A small-molecule ligand and the protein it binds are described below.
Small molecule (SMILES): CC(=O)N[C@@H]1[C@@H](O)[C@H](O)[C@@H](CO)O[C@H]1O

Binding-site contacts:
Ligand atom N2 contacts residue ASN92 of chain 1.B at 2.9 Å (h-bond).
Ligand atom C1 contacts residue ASN92 of chain 1.B at 1.4 Å.
Ligand atom C3 contacts residue ASN92 of chain 1.B at 3.8 Å.
Ligand atom C4 contacts residue ASN92 of chain 1.B at 4.2 Å.
Ligand atom O6 contacts residue TYR59 of chain 1.B at 4.0 Å.
Ligand atom O7 contacts residue ASN92 of chain 1.B at 3.3 Å (h-bond).
Ligand atom O5 contacts residue TYR59 of chain 1.B at 3.5 Å.
Ligand atom C5 contacts residue ASN92 of chain 1.B at 3.7 Å.
Ligand atom C1 contacts residue TYR59 of chain 1.B at 3.6 Å (hydrophobic).
Ligand atom C2 contacts residue ASN92 of chain 1.B at 2.5 Å.
Ligand atom C7 contacts residue ASN92 of chain 1.B at 3.5 Å.
Ligand atom C5 contacts residue TYR59 of chain 1.B at 3.6 Å (hydrophobic).
Ligand atom C7 contacts residue TYR59 of chain 1.B at 4.5 Å (hydrophobic).
Ligand atom O5 contacts residue ASN92 of chain 1.B at 2.4 Å (h-bond).
Ligand atom C8 contacts residue ASN92 of chain 1.B at 4.3 Å.
Ligand atom C6 contacts residue TYR59 of chain 1.B at 3.4 Å (hydrophobic).
Ligand atom O7 contacts residue TYR59 of chain 1.B at 3.3 Å.
Ligand atom C8 contacts residue ASN61 of chain 1.B at 3.8 Å.

Sequence of chain 1.B:
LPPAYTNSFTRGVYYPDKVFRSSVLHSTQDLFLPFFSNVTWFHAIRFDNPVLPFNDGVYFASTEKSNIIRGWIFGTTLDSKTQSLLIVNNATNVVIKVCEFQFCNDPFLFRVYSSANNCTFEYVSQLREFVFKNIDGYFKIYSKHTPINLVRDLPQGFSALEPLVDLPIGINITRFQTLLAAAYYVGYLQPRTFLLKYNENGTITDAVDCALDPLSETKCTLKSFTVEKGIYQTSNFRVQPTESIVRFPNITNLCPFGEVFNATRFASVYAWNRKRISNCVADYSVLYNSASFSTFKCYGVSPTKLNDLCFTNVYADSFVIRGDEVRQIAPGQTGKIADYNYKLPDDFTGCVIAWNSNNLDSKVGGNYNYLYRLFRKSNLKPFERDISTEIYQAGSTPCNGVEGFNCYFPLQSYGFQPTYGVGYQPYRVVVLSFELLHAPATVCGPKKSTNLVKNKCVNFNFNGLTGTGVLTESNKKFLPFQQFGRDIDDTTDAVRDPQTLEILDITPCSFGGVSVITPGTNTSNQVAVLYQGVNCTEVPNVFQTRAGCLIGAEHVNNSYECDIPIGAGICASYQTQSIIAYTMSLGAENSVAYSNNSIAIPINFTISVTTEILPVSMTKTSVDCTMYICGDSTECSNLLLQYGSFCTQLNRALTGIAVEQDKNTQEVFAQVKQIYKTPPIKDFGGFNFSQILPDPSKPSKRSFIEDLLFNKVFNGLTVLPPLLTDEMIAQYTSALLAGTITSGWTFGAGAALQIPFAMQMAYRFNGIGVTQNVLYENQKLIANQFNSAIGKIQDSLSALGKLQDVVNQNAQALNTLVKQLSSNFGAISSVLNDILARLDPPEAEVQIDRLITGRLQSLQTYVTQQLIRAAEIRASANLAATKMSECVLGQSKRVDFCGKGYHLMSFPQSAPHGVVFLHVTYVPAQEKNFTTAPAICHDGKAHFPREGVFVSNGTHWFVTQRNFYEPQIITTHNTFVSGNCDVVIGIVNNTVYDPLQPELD